Binding-site contacts:
Ligand atom C5 contacts residue GLU22 of chain 1.B at 4.3 Å.
Ligand atom C8 contacts residue ARG20 of chain 1.B at 4.1 Å.
Ligand atom C8 contacts residue GLU22 of chain 1.B at 4.3 Å.
Ligand atom C7 contacts residue TYR49 of chain 1.B at 3.6 Å (hydrophobic).
Ligand atom C6 contacts residue THR21 of chain 1.B at 3.8 Å.
Ligand atom C5 contacts residue TYR49 of chain 1.B at 4.2 Å (hydrophobic).
Ligand atom C8 contacts residue TYR49 of chain 1.B at 4.1 Å (hydrophobic).
Ligand atom C7 contacts residue GLU22 of chain 1.B at 3.9 Å.
Ligand atom C1 contacts residue ILE47 of chain 1.B at 3.8 Å (hydrophobic).
Ligand atom C6 contacts residue TYR49 of chain 1.B at 3.6 Å (hydrophobic).
Ligand atom C7 contacts residue ARG20 of chain 1.B at 3.9 Å.
Ligand atom C6 contacts residue ILE47 of chain 1.B at 4.0 Å (hydrophobic).
Ligand atom C5 contacts residue ILE47 of chain 1.B at 3.6 Å (hydrophobic).
Ligand atom C8 contacts residue THR21 of chain 1.B at 4.3 Å.
Ligand atom C7 contacts residue THR21 of chain 1.B at 3.6 Å.
Ligand atom C6 contacts residue GLU22 of chain 1.B at 3.9 Å.
Ligand atom C6 contacts residue ARG20 of chain 1.B at 3.7 Å.

This small molecule binds to this protein.
Small molecule (SMILES): CS(=O)(=O)C[C@H](O)c1ccccc1

Sequence of chain 1.B:
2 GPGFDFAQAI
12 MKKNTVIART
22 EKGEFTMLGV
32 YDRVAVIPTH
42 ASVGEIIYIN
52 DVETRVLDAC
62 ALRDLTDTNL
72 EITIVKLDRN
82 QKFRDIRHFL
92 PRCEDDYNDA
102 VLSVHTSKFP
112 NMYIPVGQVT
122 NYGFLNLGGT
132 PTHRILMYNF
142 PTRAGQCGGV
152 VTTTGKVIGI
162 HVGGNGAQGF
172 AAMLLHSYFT